A small-molecule ligand and the protein it binds are described below.
Small molecule (SMILES): CC(=O)N[C@H]1[C@H](O[C@H]2[C@H](O)[C@@H](NC(C)=O)CO[C@@H]2CO)O[C@H](CO)[C@@H](O)[C@@H]1O

Binding-site contacts:
Ligand atom C6 contacts residue ALA26 of chain 1.D at 4.5 Å (hydrophobic).
Ligand atom C4 contacts residue ASN7 of chain 1.D at 4.0 Å.
Ligand atom O6 contacts residue ASN7 of chain 1.D at 3.3 Å (h-bond).
Ligand atom C5 contacts residue ASN7 of chain 1.D at 3.1 Å.
Ligand atom O5 contacts residue ASN7 of chain 1.D at 2.4 Å (h-bond).
Ligand atom C1 contacts residue ASN7 of chain 1.D at 1.4 Å.
Ligand atom C2 contacts residue ASN7 of chain 1.D at 2.5 Å.
Ligand atom N2 contacts residue ASN7 of chain 1.D at 3.2 Å (h-bond).
Ligand atom C7 contacts residue ASN7 of chain 1.D at 4.4 Å.
Ligand atom O6 contacts residue ALA26 of chain 1.D at 3.3 Å.
Ligand atom C6 contacts residue ASN7 of chain 1.D at 2.9 Å.
Ligand atom C3 contacts residue ASN7 of chain 1.D at 3.8 Å.

Sequence of chain 1.D:
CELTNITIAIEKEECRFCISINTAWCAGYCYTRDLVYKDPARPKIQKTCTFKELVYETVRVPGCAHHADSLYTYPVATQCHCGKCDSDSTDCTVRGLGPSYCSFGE